Sequence of chain 33.C:
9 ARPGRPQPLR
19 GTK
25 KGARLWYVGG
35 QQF

Binding-site contacts:
Ligand atom C2' contacts residue VAL47 of chain 34.A at 4.3 Å (hydrophobic).
Ligand atom O3' contacts residue ARG412 of chain 34.A at 4.3 Å.
Ligand atom C1' contacts residue ASN414 of chain 34.A at 4.1 Å.
Ligand atom P contacts residue ARG412 of chain 34.A at 2.7 Å.
Ligand atom OP1 contacts residue ARG18 of chain 33.C at 4.0 Å.
Ligand atom C4' contacts residue VAL47 of chain 34.A at 4.1 Å (hydrophobic).
Ligand atom C4' contacts residue ARG412 of chain 34.A at 4.3 Å.
Ligand atom C5' contacts residue ARG412 of chain 34.A at 3.0 Å.
Ligand atom C3' contacts residue ASN414 of chain 34.A at 4.5 Å.
Ligand atom OP1 contacts residue LYS21 of chain 33.C at 3.9 Å.
Ligand atom O4' contacts residue ASN414 of chain 34.A at 2.9 Å (h-bond).
Ligand atom C4' contacts residue ASN414 of chain 34.A at 3.0 Å.
Ligand atom OP2 contacts residue ARG18 of chain 33.C at 3.7 Å.
Ligand atom P contacts residue LYS21 of chain 33.C at 3.4 Å.
Ligand atom C3' contacts residue VAL47 of chain 34.A at 4.0 Å (hydrophobic).
Ligand atom OP2 contacts residue LYS21 of chain 33.C at 2.7 Å (salt-bridge).
Ligand atom O3' contacts residue VAL47 of chain 34.A at 3.1 Å.
Ligand atom OP1 contacts residue ARG412 of chain 34.A at 3.8 Å.
Ligand atom C5' contacts residue ASN414 of chain 34.A at 3.3 Å.
Ligand atom OP2 contacts residue ARG412 of chain 34.A at 1.4 Å (salt-bridge).
Ligand atom O5' contacts residue ARG412 of chain 34.A at 3.1 Å (salt-bridge).

This protein binds this small molecule.
Small molecule (SMILES): Nc1ccn([C@H]2C[C@H](O)[C@@H](COP(=O)(O)O)O2)c(=O)n1

Sequence of chain 34.A:
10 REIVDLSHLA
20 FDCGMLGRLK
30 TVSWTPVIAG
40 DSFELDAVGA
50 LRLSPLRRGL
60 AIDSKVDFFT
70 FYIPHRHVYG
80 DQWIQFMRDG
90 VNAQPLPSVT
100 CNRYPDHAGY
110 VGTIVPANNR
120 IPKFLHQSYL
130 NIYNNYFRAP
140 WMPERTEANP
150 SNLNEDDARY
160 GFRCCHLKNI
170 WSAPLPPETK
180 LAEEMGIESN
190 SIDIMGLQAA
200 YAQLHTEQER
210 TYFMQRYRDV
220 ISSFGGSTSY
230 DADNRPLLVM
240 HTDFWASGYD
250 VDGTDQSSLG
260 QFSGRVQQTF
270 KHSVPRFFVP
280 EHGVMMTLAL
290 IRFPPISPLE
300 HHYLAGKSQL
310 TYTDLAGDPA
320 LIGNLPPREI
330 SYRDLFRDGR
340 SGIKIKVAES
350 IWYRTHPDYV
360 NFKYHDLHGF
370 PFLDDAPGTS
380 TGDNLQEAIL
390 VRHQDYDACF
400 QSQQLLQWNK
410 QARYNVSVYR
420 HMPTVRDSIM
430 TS